A protein and the small-molecule ligand that binds it are described below.
Small molecule (SMILES): C[C@H](CCC(=O)O)[C@H]1CC[C@H]2[C@@H]3[C@H](O)C[C@@H]4C[C@H](O)CC[C@]4(C)[C@H]3C[C@H](O)[C@]12C

Sequence of chain 1.W:
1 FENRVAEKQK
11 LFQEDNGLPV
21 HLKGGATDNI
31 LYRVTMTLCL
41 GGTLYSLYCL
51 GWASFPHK

Binding-site contacts:
Ligand atom C18 contacts residue LEU160 of chain 1.P at 4.1 Å (hydrophobic).
Ligand atom C1 contacts residue PHE164 of chain 1.P at 4.5 Å (hydrophobic).
Ligand atom C7 contacts residue GLN161 of chain 1.P at 4.1 Å.
Ligand atom C19 contacts residue PHE219 of chain 1.P at 3.7 Å (hydrophobic).
Ligand atom C15 contacts residue LYS157 of chain 1.P at 4.5 Å.
Ligand atom C4 contacts residue PHE164 of chain 1.P at 4.4 Å (hydrophobic).
Ligand atom C6 contacts residue GLN161 of chain 1.P at 4.0 Å.
Ligand atom C24 contacts residue PHE1 of chain 1.W at 3.7 Å (hydrophobic).
Ligand atom C24 contacts residue ARG156 of chain 1.P at 3.0 Å.
Ligand atom C5 contacts residue PHE164 of chain 1.P at 3.7 Å (hydrophobic).
Ligand atom C23 contacts residue ARG156 of chain 1.P at 3.5 Å.
Ligand atom C19 contacts residue PHE164 of chain 1.P at 3.4 Å (hydrophobic).
Ligand atom C3 contacts residue PHE164 of chain 1.P at 4.5 Å (hydrophobic).
Ligand atom C6 contacts residue LEU160 of chain 1.P at 4.4 Å (hydrophobic).
Ligand atom O26 contacts residue PHE1 of chain 1.W at 4.2 Å.
Ligand atom C10 contacts residue PHE164 of chain 1.P at 4.3 Å (hydrophobic).
Ligand atom O26 contacts residue ARG156 of chain 1.P at 2.8 Å (salt-bridge).
Ligand atom O25 contacts residue ARG156 of chain 1.P at 2.9 Å (salt-bridge).
Ligand atom C16 contacts residue LEU160 of chain 1.P at 4.4 Å (hydrophobic).
Ligand atom C15 contacts residue LEU160 of chain 1.P at 4.2 Å (hydrophobic).
Ligand atom O7 contacts residue GLN161 of chain 1.P at 4.5 Å.
Ligand atom C23 contacts residue LEU160 of chain 1.P at 4.2 Å (hydrophobic).
Ligand atom C6 contacts residue PHE164 of chain 1.P at 3.8 Å (hydrophobic).
Ligand atom C18 contacts residue LEU223 of chain 1.P at 3.6 Å (hydrophobic).
Ligand atom O25 contacts residue PHE1 of chain 1.W at 2.6 Å (h-bond).

Sequence of chain 1.P:
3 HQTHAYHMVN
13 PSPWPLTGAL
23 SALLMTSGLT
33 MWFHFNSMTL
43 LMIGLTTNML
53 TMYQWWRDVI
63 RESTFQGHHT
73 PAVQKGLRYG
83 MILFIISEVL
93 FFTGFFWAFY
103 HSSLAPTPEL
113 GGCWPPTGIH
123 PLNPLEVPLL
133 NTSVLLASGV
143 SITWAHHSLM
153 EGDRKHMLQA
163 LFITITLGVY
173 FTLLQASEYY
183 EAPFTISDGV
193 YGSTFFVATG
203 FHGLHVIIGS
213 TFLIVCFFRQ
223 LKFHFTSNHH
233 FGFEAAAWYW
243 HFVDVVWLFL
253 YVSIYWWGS